Binding-site contacts:
Ligand atom O3 contacts residue SER290 of chain 1.A at 3.7 Å.
Ligand atom CA' contacts residue HEM1 of chain 1.E at 3.7 Å.
Ligand atom NH2 contacts residue GLU297 of chain 1.A at 3.5 Å (salt-bridge).
Ligand atom NH2 contacts residue HEM1 of chain 1.E at 3.8 Å.
Ligand atom N1' contacts residue HEM1 of chain 1.E at 3.7 Å.
Ligand atom O3 contacts residue GLY291 of chain 1.A at 2.6 Å (h-bond).
Ligand atom N' contacts residue GOL1 of chain 1.N at 2.6 Å (h-bond).
Ligand atom O3 contacts residue PRO270 of chain 1.A at 3.3 Å.
Ligand atom CG contacts residue GLU297 of chain 1.A at 2.9 Å.
Ligand atom C' contacts residue GOL1 of chain 1.N at 3.3 Å.
Ligand atom O contacts residue GLN183 of chain 1.A at 3.1 Å (h-bond).
Ligand atom CZ contacts residue PRO270 of chain 1.A at 3.7 Å (hydrophobic).
Ligand atom O2 contacts residue HEM1 of chain 1.E at 3.4 Å.
Ligand atom O3 contacts residue TRP292 of chain 1.A at 3.1 Å (h-bond).
Ligand atom CB' contacts residue HEM1 of chain 1.E at 3.8 Å.
Ligand atom O2 contacts residue SER290 of chain 1.A at 3.3 Å.
Ligand atom O2 contacts residue PHE289 of chain 1.A at 3.3 Å.
Ligand atom O2 contacts residue GLY291 of chain 1.A at 3.2 Å (h-bond).
Ligand atom N1' contacts residue TYR411 of chain 1.A at 3.0 Å (h-bond).
Ligand atom CA' contacts residue GOL1 of chain 1.N at 3.6 Å.
Ligand atom CB contacts residue GLN183 of chain 1.A at 3.4 Å.
Ligand atom O3 contacts residue HEM1 of chain 1.E at 3.6 Å.
Ligand atom NH2 contacts residue TRP292 of chain 1.A at 3.3 Å (h-bond).
Ligand atom CD' contacts residue GOL1 of chain 1.N at 3.1 Å.
Ligand atom CA contacts residue HEM1 of chain 1.E at 3.4 Å.
Ligand atom N contacts residue GLN183 of chain 1.A at 3.5 Å (h-bond).
Ligand atom O2 contacts residue PRO270 of chain 1.A at 3.6 Å.
Ligand atom NO contacts residue GLY291 of chain 1.A at 3.3 Å (h-bond).
Ligand atom NH2 contacts residue PRO270 of chain 1.A at 3.6 Å.
Ligand atom NE contacts residue GLU297 of chain 1.A at 2.8 Å (salt-bridge).
Ligand atom C contacts residue GLN183 of chain 1.A at 3.4 Å.
Ligand atom N1' contacts residue VAL40 of chain 1.A at 3.7 Å.
Ligand atom CZ contacts residue GLU297 of chain 1.A at 3.7 Å.
Ligand atom NO contacts residue PRO270 of chain 1.A at 3.5 Å (h-bond).
Ligand atom CD contacts residue GLU297 of chain 1.A at 3.4 Å.
Ligand atom NO contacts residue HEM1 of chain 1.E at 3.7 Å.
Ligand atom O contacts residue ARG186 of chain 1.A at 3.6 Å (salt-bridge).
Ligand atom O' contacts residue GOL1 of chain 1.N at 2.6 Å (h-bond).
Ligand atom CG contacts residue HEM1 of chain 1.E at 3.4 Å.
Ligand atom CA contacts residue GLN183 of chain 1.A at 3.6 Å.

Sequence of chain 1.A:
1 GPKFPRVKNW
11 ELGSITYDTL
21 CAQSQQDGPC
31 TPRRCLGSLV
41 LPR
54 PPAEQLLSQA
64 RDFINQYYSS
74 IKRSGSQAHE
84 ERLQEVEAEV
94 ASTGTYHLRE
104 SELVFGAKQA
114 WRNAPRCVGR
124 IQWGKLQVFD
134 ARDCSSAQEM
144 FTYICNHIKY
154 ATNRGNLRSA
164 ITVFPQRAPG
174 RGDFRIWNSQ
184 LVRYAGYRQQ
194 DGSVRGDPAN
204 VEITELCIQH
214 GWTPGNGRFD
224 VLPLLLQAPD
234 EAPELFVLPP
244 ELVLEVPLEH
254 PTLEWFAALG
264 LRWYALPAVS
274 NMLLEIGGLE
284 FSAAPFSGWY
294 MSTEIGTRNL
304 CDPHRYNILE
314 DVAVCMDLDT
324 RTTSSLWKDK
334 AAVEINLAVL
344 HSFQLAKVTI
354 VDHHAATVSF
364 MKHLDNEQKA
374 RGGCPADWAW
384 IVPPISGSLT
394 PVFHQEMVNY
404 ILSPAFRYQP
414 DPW

The small molecule below binds the protein below.
Small molecule (SMILES): N=C(NCCC[C@H](N)C(=O)N[C@H]1CN[C@H](C(N)=O)C1)N[N+](=O)[O-]